Sequence of chain 1.A:
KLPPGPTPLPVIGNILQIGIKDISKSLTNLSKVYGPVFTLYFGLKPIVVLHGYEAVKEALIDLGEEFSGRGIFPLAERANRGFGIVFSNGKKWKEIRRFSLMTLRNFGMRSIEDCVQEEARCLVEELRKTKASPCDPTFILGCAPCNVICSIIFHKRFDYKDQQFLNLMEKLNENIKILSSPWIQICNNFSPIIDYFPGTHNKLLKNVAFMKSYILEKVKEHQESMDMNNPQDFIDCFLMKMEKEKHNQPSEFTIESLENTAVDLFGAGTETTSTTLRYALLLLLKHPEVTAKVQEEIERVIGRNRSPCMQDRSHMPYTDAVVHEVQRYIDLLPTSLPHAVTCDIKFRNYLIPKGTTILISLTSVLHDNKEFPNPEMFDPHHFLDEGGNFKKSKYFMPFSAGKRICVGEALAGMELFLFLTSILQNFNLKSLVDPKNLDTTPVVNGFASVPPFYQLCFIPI

This protein binds this small molecule.
Small molecule (SMILES): CCCCc1nc(Cl)c(CO)n1Cc1ccc(-c2ccccc2-c2nn[nH]n2)cc1

Binding-site contacts:
Ligand atom O contacts residue LEU183 of chain 1.A at 3.8 Å.
Ligand atom N6 contacts residue ARG90 of chain 1.A at 2.7 Å (salt-bridge).
Ligand atom C14 contacts residue PHE458 of chain 1.A at 3.4 Å (hydrophobic).
Ligand atom C19 contacts residue PHE96 of chain 1.A at 3.8 Å (hydrophobic).
Ligand atom C13 contacts residue ILE187 of chain 1.A at 3.6 Å (hydrophobic).
Ligand atom C12 contacts residue LEU190 of chain 1.A at 3.9 Å (hydrophobic).
Ligand atom N1 contacts residue ILE187 of chain 1.A at 3.7 Å.
Ligand atom N3 contacts residue ILE187 of chain 1.A at 3.4 Å.
Ligand atom N6 contacts residue VAL219 of chain 1.A at 3.5 Å.
Ligand atom C16 contacts residue ASN186 of chain 1.A at 4.0 Å.
Ligand atom C18 contacts residue ARG90 of chain 1.A at 3.2 Å.
Ligand atom C15 contacts residue VAL219 of chain 1.A at 4.0 Å (hydrophobic).
Ligand atom N1 contacts residue LEU344 of chain 1.A at 3.7 Å.
Ligand atom C14 contacts residue ILE187 of chain 1.A at 3.8 Å (hydrophobic).
Ligand atom N2 contacts residue ILE187 of chain 1.A at 3.1 Å.
Ligand atom N1 contacts residue THR283 of chain 1.A at 3.8 Å.
Ligand atom C13 contacts residue PHE458 of chain 1.A at 4.0 Å (hydrophobic).
Ligand atom CL contacts residue VAL274 of chain 1.A at 3.3 Å.
Ligand atom C17 contacts residue MET222 of chain 1.A at 3.7 Å (hydrophobic).
Ligand atom C19 contacts residue ARG90 of chain 1.A at 3.4 Å.
Ligand atom C16 contacts residue MET222 of chain 1.A at 3.2 Å (hydrophobic).
Ligand atom C3 contacts residue THR283 of chain 1.A at 3.9 Å.
Ligand atom C16 contacts residue LEU183 of chain 1.A at 3.7 Å (hydrophobic).
Ligand atom C15 contacts residue MET222 of chain 1.A at 3.7 Å (hydrophobic).
Ligand atom CL contacts residue MET222 of chain 1.A at 2.9 Å.
Ligand atom C6 contacts residue LEU348 of chain 1.A at 3.5 Å (hydrophobic).
Ligand atom C21 contacts residue LEU215 of chain 1.A at 3.7 Å (hydrophobic).
Ligand atom C20 contacts residue ALA88 of chain 1.A at 3.4 Å (hydrophobic).
Ligand atom C4 contacts residue HEM1 of chain 1.I at 3.1 Å.
Ligand atom N3 contacts residue THR283 of chain 1.A at 3.9 Å.
Ligand atom C13 contacts residue LEU190 of chain 1.A at 3.8 Å (hydrophobic).
Ligand atom O contacts residue ASN186 of chain 1.A at 2.8 Å (h-bond).
Ligand atom C5 contacts residue HEM1 of chain 1.I at 3.4 Å.
Ligand atom C17 contacts residue VAL219 of chain 1.A at 3.6 Å (hydrophobic).
Ligand atom C17 contacts residue ARG90 of chain 1.A at 3.6 Å.
Ligand atom C5 contacts residue LEU348 of chain 1.A at 3.8 Å (hydrophobic).
Ligand atom O contacts residue MET222 of chain 1.A at 3.3 Å.
Ligand atom N3 contacts residue GLU282 of chain 1.A at 3.3 Å.
Ligand atom N4 contacts residue ALA279 of chain 1.A at 3.7 Å.
Ligand atom C18 contacts residue VAL219 of chain 1.A at 3.9 Å (hydrophobic).